This protein binds this small molecule.
Small molecule (SMILES): C=CCNC1=C2C[C@@H](C)C[C@H](OC)[C@H](O)[C@H](C)C=C(C)[C@@H](OC(N)=O)[C@@H](OC)/C=C/C=C(C)C(=O)NC(=C(C)C1=O)C2=O

Binding-site contacts:
Ligand atom OAJ contacts residue ALA38 of chain 1.A at 3.8 Å.
Ligand atom CBK contacts residue LYS98 of chain 1.A at 3.9 Å.
Ligand atom CAP contacts residue PHE124 of chain 1.A at 3.7 Å (hydrophobic).
Ligand atom CAC contacts residue ASN92 of chain 1.A at 3.4 Å.
Ligand atom OAK contacts residue VAL122 of chain 1.A at 3.3 Å.
Ligand atom OAZ contacts residue ASN92 of chain 1.A at 3.7 Å.
Ligand atom CAD contacts residue TYR125 of chain 1.A at 3.8 Å (hydrophobic).
Ligand atom NAX contacts residue GLY121 of chain 1.A at 3.2 Å (h-bond).
Ligand atom CAC contacts residue GLU88 of chain 1.A at 3.7 Å.
Ligand atom OAN contacts residue LYS44 of chain 1.A at 3.5 Å.
Ligand atom OAL contacts residue ASP40 of chain 1.A at 3.1 Å (salt-bridge).
Ligand atom OAY contacts residue PHE124 of chain 1.A at 3.8 Å.
Ligand atom CAF contacts residue ASN37 of chain 1.A at 3.1 Å.
Ligand atom OAK contacts residue GLY121 of chain 1.A at 3.5 Å (h-bond).
Ligand atom CAD contacts residue ASN92 of chain 1.A at 3.9 Å.
Ligand atom CAH contacts residue ALA41 of chain 1.A at 3.9 Å (hydrophobic).
Ligand atom OAJ contacts residue ASN37 of chain 1.A at 3.6 Å.
Ligand atom CAT contacts residue LYS44 of chain 1.A at 3.4 Å.
Ligand atom NAI contacts residue ALA41 of chain 1.A at 3.6 Å.
Ligand atom CAB contacts residue PHE124 of chain 1.A at 3.8 Å (hydrophobic).
Ligand atom OAM contacts residue GLY121 of chain 1.A at 3.8 Å.
Ligand atom OAK contacts residue GLY123 of chain 1.A at 3.5 Å (h-bond).
Ligand atom CAF contacts residue ASP40 of chain 1.A at 4.0 Å.
Ligand atom OAJ contacts residue ASP79 of chain 1.A at 3.0 Å (salt-bridge).
Ligand atom CBE contacts residue PHE124 of chain 1.A at 3.7 Å (hydrophobic).
Ligand atom NAI contacts residue THR171 of chain 1.A at 3.4 Å (h-bond).
Ligand atom CAE contacts residue ASN37 of chain 1.A at 3.6 Å.
Ligand atom CAB contacts residue LEU173 of chain 1.A at 3.8 Å (hydrophobic).
Ligand atom CBI contacts residue GLY121 of chain 1.A at 3.9 Å.
Ligand atom CAG contacts residue ASN92 of chain 1.A at 3.9 Å.
Ligand atom CBB contacts residue ALA41 of chain 1.A at 4.0 Å (hydrophobic).
Ligand atom CBB contacts residue ASN37 of chain 1.A at 4.0 Å.
Ligand atom OAK contacts residue PHE124 of chain 1.A at 3.0 Å (h-bond).
Ligand atom CAH contacts residue ILE82 of chain 1.A at 4.0 Å (hydrophobic).
Ligand atom CAH contacts residue LYS44 of chain 1.A at 3.6 Å.
Ligand atom CAD contacts residue LYS98 of chain 1.A at 4.0 Å.
Ligand atom CBB contacts residue ASP79 of chain 1.A at 3.9 Å.
Ligand atom NAW contacts residue LYS44 of chain 1.A at 3.2 Å (salt-bridge).
Ligand atom CBE contacts residue GLY121 of chain 1.A at 3.5 Å.
Ligand atom OAM contacts residue LYS98 of chain 1.A at 3.1 Å (salt-bridge).

Sequence of chain 1.A:
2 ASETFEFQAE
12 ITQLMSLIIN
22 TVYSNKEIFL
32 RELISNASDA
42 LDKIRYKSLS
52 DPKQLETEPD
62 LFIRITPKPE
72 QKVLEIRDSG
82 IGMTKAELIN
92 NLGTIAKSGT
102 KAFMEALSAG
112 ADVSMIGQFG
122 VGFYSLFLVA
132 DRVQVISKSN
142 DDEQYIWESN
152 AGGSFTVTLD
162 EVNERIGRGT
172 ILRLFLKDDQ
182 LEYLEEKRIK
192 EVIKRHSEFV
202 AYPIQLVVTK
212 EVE